Sequence of chain 1.RA:
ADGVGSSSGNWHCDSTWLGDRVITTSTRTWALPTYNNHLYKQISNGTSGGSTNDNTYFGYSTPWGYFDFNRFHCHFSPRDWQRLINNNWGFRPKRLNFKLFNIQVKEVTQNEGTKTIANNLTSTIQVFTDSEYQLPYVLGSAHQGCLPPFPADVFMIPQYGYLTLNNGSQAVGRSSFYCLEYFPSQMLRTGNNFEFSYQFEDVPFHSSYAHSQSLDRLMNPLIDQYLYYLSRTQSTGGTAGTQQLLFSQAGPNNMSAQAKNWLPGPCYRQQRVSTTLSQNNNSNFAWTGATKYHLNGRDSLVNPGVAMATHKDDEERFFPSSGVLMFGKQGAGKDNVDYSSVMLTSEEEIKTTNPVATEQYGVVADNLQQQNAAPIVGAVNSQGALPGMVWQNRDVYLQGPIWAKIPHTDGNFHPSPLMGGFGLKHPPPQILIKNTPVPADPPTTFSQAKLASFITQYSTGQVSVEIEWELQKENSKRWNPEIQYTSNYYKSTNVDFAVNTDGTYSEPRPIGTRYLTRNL

The small molecule below binds the protein below.
Small molecule (SMILES): OC[C@H]1O[C@@H](O)[C@H](O)[C@@H](O)[C@H]1O

Binding-site contacts:
Ligand atom C5 contacts residue TRP287 of chain 1.SA at 3.9 Å (hydrophobic).
Ligand atom O4 contacts residue TRP287 of chain 1.SA at 2.1 Å.
Ligand atom C2 contacts residue TRP287 of chain 1.SA at 3.8 Å (hydrophobic).
Ligand atom O2 contacts residue ASN55 of chain 1.SA at 3.5 Å (h-bond).
Ligand atom C3 contacts residue TRP287 of chain 1.SA at 4.3 Å (hydrophobic).
Ligand atom O2 contacts residue ASN254 of chain 1.RA at 4.0 Å.
Ligand atom O3 contacts residue ASN254 of chain 1.RA at 3.8 Å.
Ligand atom C6 contacts residue TRP287 of chain 1.SA at 3.8 Å (hydrophobic).
Ligand atom O2 contacts residue SER256 of chain 1.RA at 4.0 Å.
Ligand atom C3 contacts residue ASN254 of chain 1.RA at 4.1 Å.
Ligand atom O3 contacts residue TRP287 of chain 1.SA at 3.8 Å.
Ligand atom O1 contacts residue TRP287 of chain 1.SA at 3.0 Å (h-bond).
Ligand atom C1 contacts residue TRP287 of chain 1.SA at 3.8 Å (hydrophobic).
Ligand atom O2 contacts residue THR52 of chain 1.SA at 4.4 Å.
Ligand atom O5 contacts residue TRP287 of chain 1.SA at 3.3 Å.
Ligand atom O3 contacts residue ALA257 of chain 1.RA at 4.5 Å.
Ligand atom C4 contacts residue TRP287 of chain 1.SA at 3.4 Å (hydrophobic).

Sequence of chain 1.SA:
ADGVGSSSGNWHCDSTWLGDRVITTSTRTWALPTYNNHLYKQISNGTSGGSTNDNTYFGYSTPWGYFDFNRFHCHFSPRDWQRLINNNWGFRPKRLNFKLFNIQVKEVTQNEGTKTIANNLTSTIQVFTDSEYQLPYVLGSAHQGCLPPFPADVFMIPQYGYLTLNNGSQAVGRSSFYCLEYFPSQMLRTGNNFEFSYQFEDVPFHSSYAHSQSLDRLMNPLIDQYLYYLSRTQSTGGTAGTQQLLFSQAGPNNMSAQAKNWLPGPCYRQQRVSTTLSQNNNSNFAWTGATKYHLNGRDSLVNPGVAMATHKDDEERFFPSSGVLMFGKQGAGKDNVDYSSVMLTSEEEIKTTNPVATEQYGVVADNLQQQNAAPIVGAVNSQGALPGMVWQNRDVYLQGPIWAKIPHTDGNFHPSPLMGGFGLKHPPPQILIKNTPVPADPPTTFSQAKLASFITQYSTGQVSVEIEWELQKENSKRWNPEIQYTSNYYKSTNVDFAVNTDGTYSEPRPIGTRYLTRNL